Binding-site contacts:
Ligand atom C36 contacts residue ASP187 of chain 1.A at 3.8 Å.
Ligand atom C5 contacts residue PRO168 of chain 1.A at 3.4 Å (hydrophobic).
Ligand atom C4 contacts residue THR190 of chain 1.A at 3.4 Å.
Ligand atom C11 contacts residue GLU166 of chain 1.A at 3.7 Å.
Ligand atom N23 contacts residue PHE140 of chain 1.A at 3.3 Å (h-bond).
Ligand atom O33 contacts residue GLU166 of chain 1.A at 2.8 Å (salt-bridge).
Ligand atom O8 contacts residue MET165 of chain 1.A at 3.6 Å.
Ligand atom N10 contacts residue GLU166 of chain 1.A at 2.7 Å (salt-bridge).
Ligand atom C9 contacts residue GLU166 of chain 1.A at 3.5 Å.
Ligand atom O26 contacts residue GLU166 of chain 1.A at 3.5 Å.
Ligand atom O9 contacts residue GLY143 of chain 1.A at 3.5 Å (h-bond).
Ligand atom C24 contacts residue GLU166 of chain 1.A at 3.6 Å.
Ligand atom O29 contacts residue GLN189 of chain 1.A at 3.1 Å.
Ligand atom C6 contacts residue PRO168 of chain 1.A at 3.5 Å (hydrophobic).
Ligand atom C3 contacts residue ALA191 of chain 1.A at 3.2 Å (hydrophobic).
Ligand atom C7 contacts residue THR190 of chain 1.A at 2.8 Å.
Ligand atom N16 contacts residue CYS145 of chain 1.A at 3.1 Å (h-bond).
Ligand atom O26 contacts residue HIS163 of chain 1.A at 2.7 Å (h-bond).
Ligand atom O9 contacts residue CYS145 of chain 1.A at 2.4 Å (h-bond).
Ligand atom C22 contacts residue ASN142 of chain 1.A at 3.4 Å.
Ligand atom O29 contacts residue ARG188 of chain 1.A at 3.7 Å.
Ligand atom C21 contacts residue ASN142 of chain 1.A at 3.2 Å.
Ligand atom C8 contacts residue CYS145 of chain 1.A at 1.8 Å (hydrophobic).
Ligand atom C30 contacts residue GLU166 of chain 1.A at 3.8 Å.
Ligand atom C14 contacts residue HIS164 of chain 1.A at 3.6 Å.
Ligand atom O8 contacts residue GLU166 of chain 1.A at 3.3 Å (salt-bridge).
Ligand atom C8 contacts residue HIS41 of chain 1.A at 3.6 Å.
Ligand atom O9 contacts residue SER144 of chain 1.A at 3.5 Å (h-bond).
Ligand atom C17 contacts residue CYS145 of chain 1.A at 2.7 Å (hydrophobic).
Ligand atom C19 contacts residue CYS145 of chain 1.A at 3.1 Å (hydrophobic).
Ligand atom C9 contacts residue MET165 of chain 1.A at 3.8 Å (hydrophobic).
Ligand atom C36 contacts residue MET165 of chain 1.A at 3.5 Å (hydrophobic).
Ligand atom C37 contacts residue MET49 of chain 1.A at 3.6 Å (hydrophobic).
Ligand atom N23 contacts residue GLU166 of chain 1.A at 3.1 Å (salt-bridge).
Ligand atom O33 contacts residue MET165 of chain 1.A at 3.2 Å.
Ligand atom C15 contacts residue HIS164 of chain 1.A at 3.8 Å.
Ligand atom C4 contacts residue ALA191 of chain 1.A at 3.8 Å (hydrophobic).
Ligand atom O26 contacts residue PHE140 of chain 1.A at 3.6 Å.
Ligand atom C3 contacts residue THR190 of chain 1.A at 3.2 Å.
Ligand atom N16 contacts residue HIS164 of chain 1.A at 3.0 Å (h-bond).

Sequence of chain 2.A:
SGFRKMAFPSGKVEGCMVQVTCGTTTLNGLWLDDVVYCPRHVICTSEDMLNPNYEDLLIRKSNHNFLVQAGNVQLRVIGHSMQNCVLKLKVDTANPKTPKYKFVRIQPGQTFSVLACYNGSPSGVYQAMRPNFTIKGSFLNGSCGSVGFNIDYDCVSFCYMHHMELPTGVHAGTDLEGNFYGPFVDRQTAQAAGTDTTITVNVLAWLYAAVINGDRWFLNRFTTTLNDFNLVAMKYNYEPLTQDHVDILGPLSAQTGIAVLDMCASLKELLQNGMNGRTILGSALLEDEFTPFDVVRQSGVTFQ

This protein binds this small molecule.
Small molecule (SMILES): CC(C)C[C@H](NC(=O)[C@@H](NC(=O)OCc1ccccc1)C(C)C)C(=O)N[C@H](CO)C[C@@H]1CCNC1=O

Sequence of chain 1.A:
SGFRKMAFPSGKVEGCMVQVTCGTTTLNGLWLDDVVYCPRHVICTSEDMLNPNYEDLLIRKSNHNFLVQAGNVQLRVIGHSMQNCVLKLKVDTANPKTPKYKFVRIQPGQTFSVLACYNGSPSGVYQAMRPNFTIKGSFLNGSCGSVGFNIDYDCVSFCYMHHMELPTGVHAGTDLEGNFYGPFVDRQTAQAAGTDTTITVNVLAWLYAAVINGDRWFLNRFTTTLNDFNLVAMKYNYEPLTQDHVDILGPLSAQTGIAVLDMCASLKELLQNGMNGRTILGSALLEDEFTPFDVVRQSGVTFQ